Binding-site contacts:
Ligand atom N2 contacts residue PRO31 of chain 1.A at 4.0 Å.
Ligand atom C18 contacts residue VAL36 of chain 1.A at 3.9 Å (hydrophobic).
Ligand atom O1 contacts residue VAL36 of chain 1.A at 4.0 Å.
Ligand atom C21 contacts residue ASN89 of chain 1.A at 3.4 Å.
Ligand atom C9 contacts residue VAL95 of chain 1.A at 3.8 Å (hydrophobic).
Ligand atom C24 contacts residue PRO31 of chain 1.A at 3.4 Å (hydrophobic).
Ligand atom C10 contacts residue TRP30 of chain 1.A at 3.7 Å (hydrophobic).
Ligand atom N contacts residue TRP30 of chain 1.A at 4.0 Å.
Ligand atom C23 contacts residue PRO31 of chain 1.A at 3.7 Å (hydrophobic).
Ligand atom C10 contacts residue PRO31 of chain 1.A at 4.1 Å (hydrophobic).
Ligand atom O2 contacts residue ASN89 of chain 1.A at 3.0 Å (h-bond).
Ligand atom C10 contacts residue VAL95 of chain 1.A at 3.7 Å (hydrophobic).
Ligand atom O contacts residue TRP30 of chain 1.A at 3.6 Å.
Ligand atom C12 contacts residue HIS93 of chain 1.A at 3.6 Å.
Ligand atom C22 contacts residue ASN89 of chain 1.A at 3.8 Å.
Ligand atom C19 contacts residue VAL36 of chain 1.A at 3.9 Å (hydrophobic).
Ligand atom C16 contacts residue LEU41 of chain 1.A at 4.0 Å (hydrophobic).
Ligand atom C5 contacts residue TRP30 of chain 1.A at 3.8 Å (hydrophobic).
Ligand atom C21 contacts residue TYR88 of chain 1.A at 3.6 Å (hydrophobic).
Ligand atom O1 contacts residue LEU41 of chain 1.A at 3.3 Å.
Ligand atom C8 contacts residue ASP94 of chain 1.A at 3.9 Å.
Ligand atom N2 contacts residue VAL95 of chain 1.A at 3.8 Å.
Ligand atom C23 contacts residue VAL95 of chain 1.A at 3.8 Å (hydrophobic).
Ligand atom C13 contacts residue HIS93 of chain 1.A at 3.6 Å.
Ligand atom C1 contacts residue TRP30 of chain 1.A at 3.6 Å (hydrophobic).
Ligand atom C22 contacts residue VAL36 of chain 1.A at 3.8 Å (hydrophobic).
Ligand atom N2 contacts residue VAL36 of chain 1.A at 3.7 Å.
Ligand atom C15 contacts residue LEU43 of chain 1.A at 4.0 Å (hydrophobic).
Ligand atom C17 contacts residue LEU41 of chain 1.A at 3.7 Å (hydrophobic).
Ligand atom C24 contacts residue VAL36 of chain 1.A at 3.7 Å (hydrophobic).
Ligand atom C13 contacts residue ASN89 of chain 1.A at 3.5 Å.
Ligand atom C3 contacts residue PRO31 of chain 1.A at 4.0 Å (hydrophobic).
Ligand atom C21 contacts residue LEU43 of chain 1.A at 3.9 Å (hydrophobic).
Ligand atom O2 contacts residue CYS85 of chain 1.A at 3.8 Å.
Ligand atom C14 contacts residue LEU43 of chain 1.A at 4.0 Å (hydrophobic).
Ligand atom C9 contacts residue MET98 of chain 1.A at 3.6 Å (hydrophobic).
Ligand atom C9 contacts residue TRP30 of chain 1.A at 3.9 Å (hydrophobic).
Ligand atom C23 contacts residue PHE32 of chain 1.A at 3.5 Å (hydrophobic).
Ligand atom C20 contacts residue VAL36 of chain 1.A at 3.9 Å (hydrophobic).
Ligand atom O contacts residue PRO31 of chain 1.A at 3.4 Å.

Sequence of chain 1.A:
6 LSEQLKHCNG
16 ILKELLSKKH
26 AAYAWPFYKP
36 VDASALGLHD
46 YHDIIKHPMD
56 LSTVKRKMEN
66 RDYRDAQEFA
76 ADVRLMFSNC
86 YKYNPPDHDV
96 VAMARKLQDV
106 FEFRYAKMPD

A small-molecule ligand and the protein it binds are described below.
Small molecule (SMILES): CNC(=O)CN(CC(c1ccccc1)c1ccccc1)C(=O)c1cc(C)c(=O)n(C)c1